A protein and the small-molecule ligand that binds it are described below.
Small molecule (SMILES): CC(=O)N[C@H]1[C@H](O[C@H]2[C@H](O)[C@@H](NC(C)=O)CO[C@@H]2CO)O[C@H](CO)[C@@H](O)[C@@H]1O

Sequence of chain 1.E:
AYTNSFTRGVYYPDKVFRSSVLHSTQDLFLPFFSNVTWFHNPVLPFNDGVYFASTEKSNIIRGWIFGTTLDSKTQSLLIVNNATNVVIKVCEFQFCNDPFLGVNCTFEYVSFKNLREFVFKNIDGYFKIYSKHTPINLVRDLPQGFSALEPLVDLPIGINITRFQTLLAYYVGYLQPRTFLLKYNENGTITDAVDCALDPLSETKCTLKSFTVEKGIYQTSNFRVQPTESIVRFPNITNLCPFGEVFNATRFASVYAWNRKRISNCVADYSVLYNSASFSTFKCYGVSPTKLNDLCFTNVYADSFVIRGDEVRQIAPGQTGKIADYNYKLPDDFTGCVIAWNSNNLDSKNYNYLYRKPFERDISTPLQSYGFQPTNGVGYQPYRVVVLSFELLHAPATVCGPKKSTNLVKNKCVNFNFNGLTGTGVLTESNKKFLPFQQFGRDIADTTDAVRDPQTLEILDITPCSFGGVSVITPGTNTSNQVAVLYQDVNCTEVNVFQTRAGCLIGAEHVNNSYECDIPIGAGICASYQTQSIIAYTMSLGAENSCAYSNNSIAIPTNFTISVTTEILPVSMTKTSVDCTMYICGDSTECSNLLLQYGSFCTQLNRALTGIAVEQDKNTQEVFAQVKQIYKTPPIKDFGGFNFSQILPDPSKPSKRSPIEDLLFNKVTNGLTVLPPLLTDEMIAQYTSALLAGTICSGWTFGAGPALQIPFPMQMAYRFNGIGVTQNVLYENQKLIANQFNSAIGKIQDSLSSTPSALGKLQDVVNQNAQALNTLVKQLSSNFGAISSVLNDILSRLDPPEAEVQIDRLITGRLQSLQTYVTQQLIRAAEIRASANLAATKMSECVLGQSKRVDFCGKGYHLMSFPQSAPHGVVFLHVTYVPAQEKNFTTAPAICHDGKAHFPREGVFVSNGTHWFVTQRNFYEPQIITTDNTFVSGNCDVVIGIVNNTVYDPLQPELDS

Binding-site contacts:
Ligand atom O7 contacts residue ASN1098 of chain 1.E at 3.6 Å (h-bond).
Ligand atom C5 contacts residue PHE1103 of chain 1.E at 4.0 Å (hydrophobic).
Ligand atom C2 contacts residue THR1100 of chain 1.E at 3.8 Å.
Ligand atom O7 contacts residue HIS1101 of chain 1.E at 3.2 Å (h-bond).
Ligand atom O5 contacts residue PHE1103 of chain 1.E at 3.9 Å.
Ligand atom C4 contacts residue ASN1098 of chain 1.E at 4.4 Å.
Ligand atom C1 contacts residue ASN1098 of chain 1.E at 1.5 Å.
Ligand atom C2 contacts residue ASN1098 of chain 1.E at 2.6 Å.
Ligand atom C1 contacts residue HIS1101 of chain 1.E at 4.3 Å.
Ligand atom O5 contacts residue ASN1098 of chain 1.E at 2.5 Å (h-bond).
Ligand atom C7 contacts residue GLY1099 of chain 1.E at 4.4 Å.
Ligand atom C7 contacts residue THR1100 of chain 1.E at 3.9 Å.
Ligand atom C8 contacts residue ASN1098 of chain 1.E at 3.9 Å.
Ligand atom C6 contacts residue PHE1103 of chain 1.E at 3.8 Å (hydrophobic).
Ligand atom C3 contacts residue ASN1098 of chain 1.E at 3.9 Å.
Ligand atom C8 contacts residue THR1100 of chain 1.E at 3.9 Å.
Ligand atom N2 contacts residue THR1100 of chain 1.E at 3.0 Å (h-bond).
Ligand atom C8 contacts residue GLY1099 of chain 1.E at 3.8 Å.
Ligand atom O3 contacts residue THR1100 of chain 1.E at 4.3 Å.
Ligand atom C3 contacts residue HIS1101 of chain 1.E at 4.2 Å.
Ligand atom C3 contacts residue THR1100 of chain 1.E at 3.8 Å.
Ligand atom O4 contacts residue HIS1101 of chain 1.E at 4.5 Å.
Ligand atom C5 contacts residue HIS1101 of chain 1.E at 4.3 Å.
Ligand atom C1 contacts residue THR1100 of chain 1.E at 4.1 Å.
Ligand atom N2 contacts residue ASN1098 of chain 1.E at 3.0 Å (h-bond).
Ligand atom C5 contacts residue ASN1098 of chain 1.E at 3.8 Å.
Ligand atom C8 contacts residue HIS1101 of chain 1.E at 3.7 Å.
Ligand atom C7 contacts residue ASN1098 of chain 1.E at 3.5 Å.
Ligand atom C7 contacts residue HIS1101 of chain 1.E at 3.8 Å.
Ligand atom C1 contacts residue PHE1103 of chain 1.E at 4.4 Å (hydrophobic).